This protein binds this small molecule.
Small molecule (SMILES): CC(=O)N[C@@H]1[C@@H](O)[C@H](O)[C@@H](CO)O[C@H]1O

Binding-site contacts:
Ligand atom C2 contacts residue ASN658 of chain 2.A at 2.5 Å.
Ligand atom C6 contacts residue LEU661 of chain 2.A at 4.4 Å (hydrophobic).
Ligand atom C6 contacts residue ASN634 of chain 2.A at 3.9 Å.
Ligand atom C7 contacts residue ASN658 of chain 2.A at 3.4 Å.
Ligand atom C7 contacts residue PHE656 of chain 2.A at 4.0 Å (hydrophobic).
Ligand atom O7 contacts residue ASN658 of chain 2.A at 3.6 Å.
Ligand atom O6 contacts residue ASN634 of chain 2.A at 3.7 Å.
Ligand atom O5 contacts residue ASN658 of chain 2.A at 2.4 Å (h-bond).
Ligand atom C1 contacts residue LEU661 of chain 2.A at 3.9 Å (hydrophobic).
Ligand atom C2 contacts residue ASN634 of chain 2.A at 4.1 Å.
Ligand atom O5 contacts residue ASN634 of chain 2.A at 3.0 Å.
Ligand atom C3 contacts residue ASN658 of chain 2.A at 3.8 Å.
Ligand atom O5 contacts residue LEU661 of chain 2.A at 3.6 Å.
Ligand atom O6 contacts residue LEU661 of chain 2.A at 3.5 Å.
Ligand atom C8 contacts residue ASN658 of chain 2.A at 4.0 Å.
Ligand atom C8 contacts residue PHE656 of chain 2.A at 4.2 Å (hydrophobic).
Ligand atom O6 contacts residue LEU638 of chain 2.A at 3.3 Å.
Ligand atom C1 contacts residue ASN634 of chain 2.A at 3.3 Å.
Ligand atom C5 contacts residue LEU661 of chain 2.A at 4.1 Å (hydrophobic).
Ligand atom C1 contacts residue ASN658 of chain 2.A at 1.4 Å.
Ligand atom C5 contacts residue ASN634 of chain 2.A at 4.2 Å.
Ligand atom C4 contacts residue ASN658 of chain 2.A at 4.2 Å.
Ligand atom O7 contacts residue PHE656 of chain 2.A at 3.4 Å.
Ligand atom C5 contacts residue ASN658 of chain 2.A at 3.6 Å.
Ligand atom N2 contacts residue ASN658 of chain 2.A at 2.9 Å (h-bond).

Sequence of chain 2.A:
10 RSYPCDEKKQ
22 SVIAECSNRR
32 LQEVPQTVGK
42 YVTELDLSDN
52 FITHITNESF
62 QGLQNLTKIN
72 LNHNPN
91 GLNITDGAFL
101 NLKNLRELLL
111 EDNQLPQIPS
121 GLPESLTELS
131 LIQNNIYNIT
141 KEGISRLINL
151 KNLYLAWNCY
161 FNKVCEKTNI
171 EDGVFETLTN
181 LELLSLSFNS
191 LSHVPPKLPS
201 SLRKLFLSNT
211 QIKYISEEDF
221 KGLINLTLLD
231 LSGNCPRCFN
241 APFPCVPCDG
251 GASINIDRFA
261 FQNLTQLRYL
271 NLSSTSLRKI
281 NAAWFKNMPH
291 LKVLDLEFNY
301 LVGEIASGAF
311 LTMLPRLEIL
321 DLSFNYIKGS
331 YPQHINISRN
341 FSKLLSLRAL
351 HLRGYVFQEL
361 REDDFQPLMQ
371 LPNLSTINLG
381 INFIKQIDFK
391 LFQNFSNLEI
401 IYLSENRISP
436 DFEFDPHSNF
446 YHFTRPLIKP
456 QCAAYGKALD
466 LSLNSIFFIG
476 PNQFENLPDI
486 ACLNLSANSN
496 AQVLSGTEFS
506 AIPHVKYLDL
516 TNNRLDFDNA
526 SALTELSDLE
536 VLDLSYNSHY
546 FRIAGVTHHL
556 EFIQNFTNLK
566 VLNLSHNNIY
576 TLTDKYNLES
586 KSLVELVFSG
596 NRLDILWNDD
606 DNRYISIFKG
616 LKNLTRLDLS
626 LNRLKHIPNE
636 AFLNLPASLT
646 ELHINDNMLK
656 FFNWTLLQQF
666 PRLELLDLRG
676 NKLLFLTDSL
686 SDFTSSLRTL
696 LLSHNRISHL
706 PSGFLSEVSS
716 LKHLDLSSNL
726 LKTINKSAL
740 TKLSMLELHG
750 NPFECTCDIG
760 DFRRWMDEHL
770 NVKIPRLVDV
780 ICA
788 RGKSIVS